This protein binds this small molecule.
Small molecule (SMILES): Nc1ncnc2c1ncn2[C@H]1C[C@H](O)[C@@H](COP(=O)(O)O)O1

Sequence of chain 40.A:
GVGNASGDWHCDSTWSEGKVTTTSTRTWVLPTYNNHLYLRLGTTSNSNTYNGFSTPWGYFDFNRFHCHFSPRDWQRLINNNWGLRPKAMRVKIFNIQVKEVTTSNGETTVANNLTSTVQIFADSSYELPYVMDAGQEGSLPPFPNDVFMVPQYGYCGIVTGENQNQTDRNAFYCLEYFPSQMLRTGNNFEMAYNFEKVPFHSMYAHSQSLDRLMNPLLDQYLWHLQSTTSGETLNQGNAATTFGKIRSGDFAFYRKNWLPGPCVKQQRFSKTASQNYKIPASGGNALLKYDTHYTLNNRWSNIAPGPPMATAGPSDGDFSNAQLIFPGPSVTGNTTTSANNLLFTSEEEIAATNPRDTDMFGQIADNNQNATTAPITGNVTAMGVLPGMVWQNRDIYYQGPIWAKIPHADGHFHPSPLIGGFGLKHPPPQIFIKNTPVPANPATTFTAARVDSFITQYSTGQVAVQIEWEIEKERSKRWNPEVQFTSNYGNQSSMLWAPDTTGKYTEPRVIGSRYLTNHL

Binding-site contacts:
Ligand atom C6 contacts residue PRO412 of chain 31.A at 4.3 Å (hydrophobic).
Ligand atom N3 contacts residue PRO628 of chain 31.A at 3.5 Å (h-bond).
Ligand atom C8 contacts residue PRO412 of chain 31.A at 4.3 Å (hydrophobic).
Ligand atom N6 contacts residue GLY634 of chain 31.A at 3.8 Å.
Ligand atom N7 contacts residue PRO412 of chain 31.A at 4.3 Å.
Ligand atom N7 contacts residue HIS627 of chain 31.A at 4.1 Å.
Ligand atom C2 contacts residue GLY636 of chain 31.A at 3.2 Å.
Ligand atom N6 contacts residue PHE635 of chain 31.A at 3.7 Å.
Ligand atom N6 contacts residue SER629 of chain 31.A at 3.0 Å (h-bond).
Ligand atom C2' contacts residue HIS627 of chain 31.A at 3.2 Å.
Ligand atom N1 contacts residue VAL411 of chain 31.A at 4.3 Å.
Ligand atom C5 contacts residue PRO412 of chain 31.A at 4.2 Å (hydrophobic).
Ligand atom N6 contacts residue GLY636 of chain 31.A at 3.2 Å (h-bond).
Ligand atom N7 contacts residue PRO628 of chain 31.A at 3.3 Å (h-bond).
Ligand atom C5 contacts residue SER629 of chain 31.A at 3.5 Å.
Ligand atom C8 contacts residue PRO628 of chain 31.A at 3.8 Å (hydrophobic).
Ligand atom N7 contacts residue ASN606 of chain 31.A at 4.2 Å.
Ligand atom N9 contacts residue PRO412 of chain 31.A at 4.2 Å.
Ligand atom C4 contacts residue PRO628 of chain 31.A at 3.0 Å (hydrophobic).
Ligand atom C6 contacts residue SER629 of chain 31.A at 3.5 Å.
Ligand atom N1 contacts residue PRO628 of chain 31.A at 3.2 Å (h-bond).
Ligand atom N1 contacts residue GLY636 of chain 31.A at 2.9 Å (h-bond).
Ligand atom C1' contacts residue HIS627 of chain 31.A at 4.3 Å.
Ligand atom C6 contacts residue PRO628 of chain 31.A at 2.8 Å (hydrophobic).
Ligand atom O1P contacts residue HIS625 of chain 40.A at 2.8 Å (h-bond).
Ligand atom N9 contacts residue PRO628 of chain 31.A at 3.7 Å.
Ligand atom C6 contacts residue GLY636 of chain 31.A at 3.6 Å.
Ligand atom C1' contacts residue PRO628 of chain 31.A at 3.9 Å (hydrophobic).
Ligand atom C8 contacts residue SER629 of chain 31.A at 4.2 Å.
Ligand atom C2' contacts residue PRO628 of chain 31.A at 3.6 Å (hydrophobic).
Ligand atom P contacts residue HIS625 of chain 40.A at 3.9 Å.
Ligand atom C8 contacts residue HIS627 of chain 31.A at 3.5 Å.
Ligand atom C3' contacts residue HIS627 of chain 31.A at 4.3 Å.
Ligand atom O3' contacts residue PRO628 of chain 31.A at 4.1 Å.
Ligand atom N6 contacts residue PRO628 of chain 31.A at 3.4 Å (h-bond).
Ligand atom C4 contacts residue PRO412 of chain 31.A at 4.1 Å (hydrophobic).
Ligand atom N7 contacts residue SER629 of chain 31.A at 3.1 Å (h-bond).
Ligand atom O2P contacts residue ASP623 of chain 40.A at 3.2 Å (salt-bridge).
Ligand atom C5 contacts residue PRO628 of chain 31.A at 2.7 Å (hydrophobic).
Ligand atom C2 contacts residue PRO628 of chain 31.A at 3.5 Å (hydrophobic).

Sequence of chain 31.A:
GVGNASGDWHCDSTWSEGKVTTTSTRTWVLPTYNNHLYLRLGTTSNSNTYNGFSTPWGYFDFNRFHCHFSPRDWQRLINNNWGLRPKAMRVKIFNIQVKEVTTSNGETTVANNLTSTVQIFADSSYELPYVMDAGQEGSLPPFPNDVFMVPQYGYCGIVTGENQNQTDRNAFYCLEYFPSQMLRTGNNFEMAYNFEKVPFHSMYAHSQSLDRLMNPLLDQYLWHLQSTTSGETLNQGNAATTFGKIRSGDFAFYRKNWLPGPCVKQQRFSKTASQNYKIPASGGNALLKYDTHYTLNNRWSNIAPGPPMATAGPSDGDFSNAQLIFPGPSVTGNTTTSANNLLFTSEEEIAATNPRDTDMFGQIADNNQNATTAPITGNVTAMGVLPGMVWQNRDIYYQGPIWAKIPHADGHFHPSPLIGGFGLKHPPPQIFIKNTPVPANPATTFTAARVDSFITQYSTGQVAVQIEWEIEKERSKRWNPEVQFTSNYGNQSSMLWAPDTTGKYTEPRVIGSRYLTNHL